Sequence of chain 1.A:
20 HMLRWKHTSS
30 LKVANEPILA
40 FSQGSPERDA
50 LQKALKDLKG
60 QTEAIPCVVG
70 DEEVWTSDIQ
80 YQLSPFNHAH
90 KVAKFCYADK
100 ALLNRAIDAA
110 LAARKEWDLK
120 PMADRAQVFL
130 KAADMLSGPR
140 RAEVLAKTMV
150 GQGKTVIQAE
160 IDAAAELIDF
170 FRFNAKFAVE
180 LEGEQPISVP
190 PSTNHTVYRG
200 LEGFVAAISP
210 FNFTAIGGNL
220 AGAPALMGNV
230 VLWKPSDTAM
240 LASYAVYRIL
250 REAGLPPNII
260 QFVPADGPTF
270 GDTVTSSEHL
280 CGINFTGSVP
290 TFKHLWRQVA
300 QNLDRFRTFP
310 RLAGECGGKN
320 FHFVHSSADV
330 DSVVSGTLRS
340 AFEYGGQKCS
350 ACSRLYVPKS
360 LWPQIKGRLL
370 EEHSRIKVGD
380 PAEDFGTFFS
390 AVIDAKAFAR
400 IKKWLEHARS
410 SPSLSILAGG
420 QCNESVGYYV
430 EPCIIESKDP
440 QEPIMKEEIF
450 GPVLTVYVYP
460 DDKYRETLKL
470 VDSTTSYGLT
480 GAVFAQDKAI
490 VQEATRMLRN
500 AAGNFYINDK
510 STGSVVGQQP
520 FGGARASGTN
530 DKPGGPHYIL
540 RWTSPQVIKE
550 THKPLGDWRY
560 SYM

Sequence of chain 1.B:
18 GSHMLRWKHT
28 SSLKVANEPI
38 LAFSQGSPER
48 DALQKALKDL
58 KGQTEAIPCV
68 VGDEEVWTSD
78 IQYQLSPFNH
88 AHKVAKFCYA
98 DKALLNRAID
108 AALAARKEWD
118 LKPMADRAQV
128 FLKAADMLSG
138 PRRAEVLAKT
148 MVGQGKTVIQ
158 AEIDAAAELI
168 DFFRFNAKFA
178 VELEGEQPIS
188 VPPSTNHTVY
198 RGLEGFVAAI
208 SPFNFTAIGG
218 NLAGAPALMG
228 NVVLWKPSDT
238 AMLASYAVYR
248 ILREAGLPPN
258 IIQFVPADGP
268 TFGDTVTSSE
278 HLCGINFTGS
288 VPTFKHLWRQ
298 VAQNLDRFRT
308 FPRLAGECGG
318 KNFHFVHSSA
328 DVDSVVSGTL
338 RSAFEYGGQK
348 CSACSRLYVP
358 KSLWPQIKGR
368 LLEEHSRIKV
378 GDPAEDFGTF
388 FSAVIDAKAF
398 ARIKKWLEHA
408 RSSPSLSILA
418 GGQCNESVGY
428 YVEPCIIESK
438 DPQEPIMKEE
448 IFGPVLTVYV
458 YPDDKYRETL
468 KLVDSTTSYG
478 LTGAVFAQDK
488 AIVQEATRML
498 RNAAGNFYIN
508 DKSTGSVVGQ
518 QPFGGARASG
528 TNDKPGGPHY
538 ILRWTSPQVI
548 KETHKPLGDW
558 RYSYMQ

This protein binds this small molecule.
Small molecule (SMILES): O=C(O)[C@@H]1CCCN1

Binding-site contacts:
Ligand atom CG contacts residue PHE305 of chain 1.B at 3.5 Å (hydrophobic).
Ligand atom CA contacts residue LEU302 of chain 1.B at 4.1 Å (hydrophobic).
Ligand atom C contacts residue LYS292 of chain 1.A at 3.8 Å.
Ligand atom CA contacts residue PHE305 of chain 1.B at 3.2 Å (hydrophobic).
Ligand atom O contacts residue LEU302 of chain 1.B at 3.6 Å.
Ligand atom CG contacts residue ARG524 of chain 1.A at 4.3 Å.
Ligand atom CD contacts residue THR307 of chain 1.B at 3.7 Å.
Ligand atom CG contacts residue PHE308 of chain 1.B at 3.7 Å (hydrophobic).
Ligand atom C contacts residue ASP303 of chain 1.B at 3.7 Å.
Ligand atom CA contacts residue ASP303 of chain 1.B at 3.9 Å.
Ligand atom CG contacts residue ALA525 of chain 1.A at 4.1 Å (hydrophobic).
Ligand atom N contacts residue LEU302 of chain 1.B at 2.8 Å (h-bond).
Ligand atom CB contacts residue ARG306 of chain 1.B at 4.5 Å.
Ligand atom O contacts residue ASP303 of chain 1.B at 3.5 Å (salt-bridge).
Ligand atom CD contacts residue PHE305 of chain 1.B at 3.3 Å (hydrophobic).
Ligand atom CG contacts residue THR307 of chain 1.B at 3.8 Å.
Ligand atom CD contacts residue PHE308 of chain 1.B at 4.0 Å (hydrophobic).
Ligand atom CB contacts residue PHE308 of chain 1.B at 4.2 Å (hydrophobic).
Ligand atom O contacts residue LYS292 of chain 1.A at 2.8 Å (salt-bridge).
Ligand atom CG contacts residue ARG306 of chain 1.B at 4.1 Å.
Ligand atom N contacts residue PHE305 of chain 1.B at 2.7 Å (h-bond).
Ligand atom CB contacts residue ALA525 of chain 1.A at 3.6 Å (hydrophobic).
Ligand atom OXT contacts residue ASP303 of chain 1.B at 4.4 Å.
Ligand atom CD contacts residue LEU302 of chain 1.B at 3.2 Å (hydrophobic).
Ligand atom OXT contacts residue LYS292 of chain 1.A at 4.1 Å.
Ligand atom CB contacts residue PHE305 of chain 1.B at 3.9 Å (hydrophobic).
Ligand atom C contacts residue VAL288 of chain 1.A at 4.4 Å (hydrophobic).
Ligand atom N contacts residue ASP303 of chain 1.B at 3.6 Å (salt-bridge).
Ligand atom C contacts residue LEU302 of chain 1.B at 4.3 Å (hydrophobic).
Ligand atom OXT contacts residue VAL288 of chain 1.A at 4.0 Å.